Sequence of chain 1.A:
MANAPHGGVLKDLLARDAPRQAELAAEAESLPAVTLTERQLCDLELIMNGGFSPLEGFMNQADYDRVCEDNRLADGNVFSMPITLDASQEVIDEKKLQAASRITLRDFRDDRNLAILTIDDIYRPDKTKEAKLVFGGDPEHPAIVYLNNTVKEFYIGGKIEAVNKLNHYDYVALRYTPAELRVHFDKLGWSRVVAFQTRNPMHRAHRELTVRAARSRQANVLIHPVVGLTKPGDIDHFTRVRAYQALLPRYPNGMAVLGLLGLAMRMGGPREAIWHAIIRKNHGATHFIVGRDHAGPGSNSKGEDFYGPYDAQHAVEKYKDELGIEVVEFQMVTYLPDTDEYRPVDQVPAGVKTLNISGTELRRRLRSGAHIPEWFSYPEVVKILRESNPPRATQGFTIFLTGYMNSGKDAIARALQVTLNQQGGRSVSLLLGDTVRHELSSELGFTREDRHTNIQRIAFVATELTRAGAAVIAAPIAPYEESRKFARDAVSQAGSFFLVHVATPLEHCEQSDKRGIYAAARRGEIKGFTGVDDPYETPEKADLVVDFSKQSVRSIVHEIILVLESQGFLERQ

The small molecule below binds the protein below.
Small molecule (SMILES): Nc1ncnc2c1ncn2[C@@H]1O[C@H](CO[P](=O)(O)OS(=O)(=O)O)[C@@H](OP(=O)(O)O)[C@H]1O

Binding-site contacts:
Ligand atom C4 contacts residue PHE529 of chain 1.A at 3.5 Å (hydrophobic).
Ligand atom N6 contacts residue LYS527 of chain 1.A at 3.3 Å (salt-bridge).
Ligand atom O2' contacts residue PHE529 of chain 1.A at 3.5 Å.
Ligand atom N3 contacts residue ILE477 of chain 1.A at 3.7 Å.
Ligand atom O2P contacts residue ARG515 of chain 1.A at 3.3 Å (salt-bridge).
Ligand atom C6 contacts residue PHE446 of chain 1.A at 3.4 Å (hydrophobic).
Ligand atom O5P contacts residue ASN454 of chain 1.A at 3.2 Å (h-bond).
Ligand atom C6 contacts residue PHE529 of chain 1.A at 3.6 Å (hydrophobic).
Ligand atom O5' contacts residue PHE446 of chain 1.A at 3.8 Å.
Ligand atom C6 contacts residue ARG451 of chain 1.A at 3.4 Å.
Ligand atom C5' contacts residue ILE477 of chain 1.A at 3.7 Å (hydrophobic).
Ligand atom OS3 contacts residue PRO479 of chain 1.A at 3.4 Å.
Ligand atom C5 contacts residue PHE446 of chain 1.A at 3.5 Å (hydrophobic).
Ligand atom N3 contacts residue PHE446 of chain 1.A at 3.8 Å.
Ligand atom O1P contacts residue ARG515 of chain 1.A at 2.9 Å (salt-bridge).
Ligand atom O2' contacts residue MET405 of chain 1.A at 3.7 Å.
Ligand atom N1 contacts residue PHE446 of chain 1.A at 3.6 Å.
Ligand atom C2 contacts residue ARG451 of chain 1.A at 3.4 Å.
Ligand atom N1 contacts residue ARG451 of chain 1.A at 2.7 Å (salt-bridge).
Ligand atom O4P contacts residue ILE477 of chain 1.A at 3.0 Å (h-bond).
Ligand atom OS2 contacts residue ARG437 of chain 1.A at 3.2 Å (salt-bridge).
Ligand atom N6 contacts residue GLY528 of chain 1.A at 3.2 Å (h-bond).
Ligand atom N3 contacts residue PHE529 of chain 1.A at 3.6 Å.
Ligand atom O2' contacts residue ILE517 of chain 1.A at 3.7 Å.
Ligand atom N1 contacts residue PHE529 of chain 1.A at 3.7 Å.
Ligand atom O3P contacts residue ASP434 of chain 1.A at 3.0 Å.
Ligand atom C8 contacts residue PHE446 of chain 1.A at 3.5 Å (hydrophobic).
Ligand atom N6 contacts residue ARG451 of chain 1.A at 3.4 Å (salt-bridge).
Ligand atom OS1 contacts residue ALA478 of chain 1.A at 2.9 Å (h-bond).
Ligand atom O4P contacts residue PRO476 of chain 1.A at 3.8 Å.
Ligand atom N6 contacts residue PHE446 of chain 1.A at 3.5 Å.
Ligand atom C5 contacts residue PHE529 of chain 1.A at 3.6 Å (hydrophobic).
Ligand atom OS1 contacts residue ILE477 of chain 1.A at 3.3 Å (h-bond).
Ligand atom OS3 contacts residue ARG451 of chain 1.A at 2.9 Å (salt-bridge).
Ligand atom N1 contacts residue THR530 of chain 1.A at 3.8 Å.
Ligand atom N9 contacts residue PHE446 of chain 1.A at 3.6 Å.
Ligand atom N7 contacts residue PHE446 of chain 1.A at 3.5 Å.
Ligand atom C4 contacts residue PHE446 of chain 1.A at 3.4 Å (hydrophobic).
Ligand atom OS2 contacts residue ASN454 of chain 1.A at 3.0 Å (h-bond).
Ligand atom O5P contacts residue ARG437 of chain 1.A at 2.7 Å (salt-bridge).